A small-molecule ligand and the protein it binds are described below.
Small molecule (SMILES): CC(=O)N[C@@H]1[C@@H](O)[C@H](O)[C@@H](CO)O[C@H]1O

Binding-site contacts:
Ligand atom C5 contacts residue ASN335 of chain 1.D at 4.1 Å.
Ligand atom C4 contacts residue ASN346 of chain 1.D at 4.2 Å.
Ligand atom C8 contacts residue VAL368 of chain 1.D at 4.4 Å (hydrophobic).
Ligand atom O6 contacts residue ASN335 of chain 1.D at 3.1 Å.
Ligand atom C7 contacts residue LYS337 of chain 1.D at 3.8 Å.
Ligand atom C6 contacts residue GLN328 of chain 1.D at 3.6 Å.
Ligand atom C1 contacts residue GLN328 of chain 1.D at 4.2 Å.
Ligand atom O5 contacts residue ASN346 of chain 1.D at 2.3 Å (h-bond).
Ligand atom C6 contacts residue ASN335 of chain 1.D at 4.1 Å.
Ligand atom O7 contacts residue LYS337 of chain 1.D at 2.8 Å (salt-bridge).
Ligand atom C5 contacts residue GLN328 of chain 1.D at 3.9 Å.
Ligand atom N2 contacts residue ASN346 of chain 1.D at 2.7 Å (h-bond).
Ligand atom C7 contacts residue ASN346 of chain 1.D at 3.4 Å.
Ligand atom C4 contacts residue GLN328 of chain 1.D at 4.4 Å.
Ligand atom N2 contacts residue LYS337 of chain 1.D at 4.5 Å.
Ligand atom C1 contacts residue ASN346 of chain 1.D at 1.4 Å.
Ligand atom O5 contacts residue GLN328 of chain 1.D at 3.2 Å (h-bond).
Ligand atom C3 contacts residue ASN346 of chain 1.D at 3.7 Å.
Ligand atom O7 contacts residue ASN346 of chain 1.D at 3.8 Å.
Ligand atom C5 contacts residue ASN346 of chain 1.D at 3.6 Å.
Ligand atom C8 contacts residue ASN346 of chain 1.D at 4.5 Å.
Ligand atom C2 contacts residue LYS337 of chain 1.D at 4.3 Å.
Ligand atom O6 contacts residue GLN328 of chain 1.D at 4.0 Å.
Ligand atom O5 contacts residue ASN335 of chain 1.D at 4.0 Å.
Ligand atom C2 contacts residue ASN346 of chain 1.D at 2.3 Å.

Sequence of chain 1.D:
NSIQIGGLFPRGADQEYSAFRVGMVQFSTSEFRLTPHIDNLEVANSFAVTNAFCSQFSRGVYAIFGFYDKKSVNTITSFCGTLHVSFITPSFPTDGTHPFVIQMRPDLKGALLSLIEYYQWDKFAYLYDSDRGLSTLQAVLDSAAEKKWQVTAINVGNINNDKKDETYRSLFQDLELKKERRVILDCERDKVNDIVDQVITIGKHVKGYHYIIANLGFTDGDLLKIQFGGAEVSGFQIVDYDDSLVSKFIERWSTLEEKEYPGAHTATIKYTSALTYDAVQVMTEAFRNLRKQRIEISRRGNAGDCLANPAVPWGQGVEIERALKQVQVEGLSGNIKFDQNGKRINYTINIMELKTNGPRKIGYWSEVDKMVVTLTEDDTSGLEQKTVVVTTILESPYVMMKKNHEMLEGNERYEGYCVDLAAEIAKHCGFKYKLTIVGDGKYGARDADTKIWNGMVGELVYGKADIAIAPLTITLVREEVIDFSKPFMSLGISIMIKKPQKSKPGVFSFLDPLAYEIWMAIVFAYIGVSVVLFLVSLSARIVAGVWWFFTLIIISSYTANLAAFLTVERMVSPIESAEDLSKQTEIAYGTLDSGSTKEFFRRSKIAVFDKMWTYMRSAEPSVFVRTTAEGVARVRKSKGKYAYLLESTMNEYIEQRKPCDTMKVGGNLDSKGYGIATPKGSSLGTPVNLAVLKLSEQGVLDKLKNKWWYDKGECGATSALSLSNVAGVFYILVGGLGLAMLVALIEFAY